Sequence of chain 1.A:
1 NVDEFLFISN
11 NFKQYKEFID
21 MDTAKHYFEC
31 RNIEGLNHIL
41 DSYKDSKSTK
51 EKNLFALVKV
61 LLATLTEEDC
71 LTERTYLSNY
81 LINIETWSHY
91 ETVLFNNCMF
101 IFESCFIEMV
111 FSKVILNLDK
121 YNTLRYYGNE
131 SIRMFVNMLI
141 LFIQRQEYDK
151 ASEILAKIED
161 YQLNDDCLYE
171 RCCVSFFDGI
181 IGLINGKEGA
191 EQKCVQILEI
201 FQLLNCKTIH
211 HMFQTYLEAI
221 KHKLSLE

Binding-site contacts:
Ligand atom CD2 contacts residue GLN144 of chain 1.A at 3.5 Å.
Ligand atom CZ contacts residue THR215 of chain 1.A at 4.2 Å.
Ligand atom O contacts residue ASN137 of chain 1.A at 2.5 Å (h-bond).
Ligand atom CD1 contacts residue MET212 of chain 1.A at 4.4 Å (hydrophobic).
Ligand atom C contacts residue ARG133 of chain 1.A at 3.1 Å.
Ligand atom O contacts residue ARG133 of chain 1.A at 3.6 Å (salt-bridge).
Ligand atom CG contacts residue MET212 of chain 1.A at 3.9 Å (hydrophobic).
Ligand atom CZ contacts residue MET212 of chain 1.A at 3.4 Å (hydrophobic).
Ligand atom OXT contacts residue ARG133 of chain 1.A at 3.5 Å (salt-bridge).
Ligand atom CA contacts residue MET212 of chain 1.A at 4.0 Å (hydrophobic).
Ligand atom C contacts residue ASN137 of chain 1.A at 3.5 Å.
Ligand atom CE2 contacts residue GLN144 of chain 1.A at 3.8 Å.
Ligand atom CE1 contacts residue MET212 of chain 1.A at 3.2 Å (hydrophobic).
Ligand atom CH2 contacts residue GLN144 of chain 1.A at 4.3 Å.
Ligand atom O contacts residue ARG133 of chain 1.A at 2.3 Å (salt-bridge).
Ligand atom N contacts residue MET212 of chain 1.A at 4.3 Å.
Ligand atom CD2 contacts residue PHE213 of chain 1.A at 3.2 Å (hydrophobic).
Ligand atom CB contacts residue GLN144 of chain 1.A at 4.1 Å.
Ligand atom OXT contacts residue TYR169 of chain 1.A at 4.3 Å.
Ligand atom CB contacts residue MET212 of chain 1.A at 4.4 Å (hydrophobic).
Ligand atom C contacts residue ARG133 of chain 1.A at 4.3 Å.
Ligand atom CH2 contacts residue LYS223 of chain 1.A at 4.0 Å.
Ligand atom CZ3 contacts residue GLN144 of chain 1.A at 4.4 Å.
Ligand atom CE2 contacts residue MET212 of chain 1.A at 4.2 Å (hydrophobic).
Ligand atom C contacts residue MET212 of chain 1.A at 4.4 Å (hydrophobic).
Ligand atom CE2 contacts residue TYR216 of chain 1.A at 4.2 Å (hydrophobic).
Ligand atom CE3 contacts residue GLN144 of chain 1.A at 4.0 Å.
Ligand atom CD1 contacts residue MET212 of chain 1.A at 3.6 Å (hydrophobic).
Ligand atom CD1 contacts residue GLN144 of chain 1.A at 3.5 Å.
Ligand atom CZ contacts residue TYR216 of chain 1.A at 4.5 Å (hydrophobic).
Ligand atom O contacts residue MET212 of chain 1.A at 4.0 Å.
Ligand atom CZ3 contacts residue LYS223 of chain 1.A at 4.0 Å.
Ligand atom CA contacts residue ARG133 of chain 1.A at 4.2 Å.
Ligand atom CD2 contacts residue MET212 of chain 1.A at 4.2 Å (hydrophobic).
Ligand atom CA contacts residue ASN137 of chain 1.A at 3.9 Å.
Ligand atom OXT contacts residue VAL136 of chain 1.A at 3.9 Å.
Ligand atom NE1 contacts residue GLN144 of chain 1.A at 3.8 Å.
Ligand atom CZ2 contacts residue GLN144 of chain 1.A at 4.0 Å.
Ligand atom CB contacts residue GLN144 of chain 1.A at 3.8 Å.
Ligand atom CG contacts residue GLN144 of chain 1.A at 3.3 Å.

The small molecule below binds the protein below.
Small molecule (SMILES): CSCC[C@H](N)C(=O)N[C@@H](CC1=c2ccccc2=NC1)C(=O)N[C@@H](CC(C)C)C(=O)N[C@@H](CC(C)C)C(=O)N[C@@H](CC(C)C)C(=O)N[C@@H](CC(C)C)C(=O)N[C@@H](Cc1ccccc1)C(=O)N[C@@H](CC(C)C)C(=O)O